This protein binds this small molecule.
Small molecule (SMILES): CC(=O)N[C@H]1[C@H](O[C@H]2[C@H](O)[C@@H](NC(C)=O)CO[C@@H]2CO)O[C@H](CO)[C@@H](O)[C@@H]1O

Binding-site contacts:
Ligand atom C5 contacts residue ASN331 of chain 1.B at 3.6 Å.
Ligand atom C4 contacts residue ASN331 of chain 1.B at 4.2 Å.
Ligand atom C8 contacts residue PRO579 of chain 1.B at 4.4 Å (hydrophobic).
Ligand atom C3 contacts residue GLN580 of chain 1.B at 3.8 Å.
Ligand atom C7 contacts residue GLN580 of chain 1.B at 4.3 Å.
Ligand atom C1 contacts residue ASN331 of chain 1.B at 1.4 Å.
Ligand atom O7 contacts residue ASN331 of chain 1.B at 2.4 Å (h-bond).
Ligand atom C2 contacts residue GLN580 of chain 1.B at 4.0 Å.
Ligand atom C3 contacts residue ASN331 of chain 1.B at 3.8 Å.
Ligand atom C2 contacts residue ASN331 of chain 1.B at 2.5 Å.
Ligand atom C7 contacts residue ASN331 of chain 1.B at 2.9 Å.
Ligand atom N2 contacts residue ASN331 of chain 1.B at 2.9 Å (h-bond).
Ligand atom O3 contacts residue GLN580 of chain 1.B at 4.5 Å.
Ligand atom C1 contacts residue GLN580 of chain 1.B at 4.2 Å.
Ligand atom O5 contacts residue ASN331 of chain 1.B at 2.3 Å (h-bond).
Ligand atom C8 contacts residue ASN331 of chain 1.B at 4.2 Å.
Ligand atom N2 contacts residue GLN580 of chain 1.B at 3.5 Å (h-bond).

Sequence of chain 1.B:
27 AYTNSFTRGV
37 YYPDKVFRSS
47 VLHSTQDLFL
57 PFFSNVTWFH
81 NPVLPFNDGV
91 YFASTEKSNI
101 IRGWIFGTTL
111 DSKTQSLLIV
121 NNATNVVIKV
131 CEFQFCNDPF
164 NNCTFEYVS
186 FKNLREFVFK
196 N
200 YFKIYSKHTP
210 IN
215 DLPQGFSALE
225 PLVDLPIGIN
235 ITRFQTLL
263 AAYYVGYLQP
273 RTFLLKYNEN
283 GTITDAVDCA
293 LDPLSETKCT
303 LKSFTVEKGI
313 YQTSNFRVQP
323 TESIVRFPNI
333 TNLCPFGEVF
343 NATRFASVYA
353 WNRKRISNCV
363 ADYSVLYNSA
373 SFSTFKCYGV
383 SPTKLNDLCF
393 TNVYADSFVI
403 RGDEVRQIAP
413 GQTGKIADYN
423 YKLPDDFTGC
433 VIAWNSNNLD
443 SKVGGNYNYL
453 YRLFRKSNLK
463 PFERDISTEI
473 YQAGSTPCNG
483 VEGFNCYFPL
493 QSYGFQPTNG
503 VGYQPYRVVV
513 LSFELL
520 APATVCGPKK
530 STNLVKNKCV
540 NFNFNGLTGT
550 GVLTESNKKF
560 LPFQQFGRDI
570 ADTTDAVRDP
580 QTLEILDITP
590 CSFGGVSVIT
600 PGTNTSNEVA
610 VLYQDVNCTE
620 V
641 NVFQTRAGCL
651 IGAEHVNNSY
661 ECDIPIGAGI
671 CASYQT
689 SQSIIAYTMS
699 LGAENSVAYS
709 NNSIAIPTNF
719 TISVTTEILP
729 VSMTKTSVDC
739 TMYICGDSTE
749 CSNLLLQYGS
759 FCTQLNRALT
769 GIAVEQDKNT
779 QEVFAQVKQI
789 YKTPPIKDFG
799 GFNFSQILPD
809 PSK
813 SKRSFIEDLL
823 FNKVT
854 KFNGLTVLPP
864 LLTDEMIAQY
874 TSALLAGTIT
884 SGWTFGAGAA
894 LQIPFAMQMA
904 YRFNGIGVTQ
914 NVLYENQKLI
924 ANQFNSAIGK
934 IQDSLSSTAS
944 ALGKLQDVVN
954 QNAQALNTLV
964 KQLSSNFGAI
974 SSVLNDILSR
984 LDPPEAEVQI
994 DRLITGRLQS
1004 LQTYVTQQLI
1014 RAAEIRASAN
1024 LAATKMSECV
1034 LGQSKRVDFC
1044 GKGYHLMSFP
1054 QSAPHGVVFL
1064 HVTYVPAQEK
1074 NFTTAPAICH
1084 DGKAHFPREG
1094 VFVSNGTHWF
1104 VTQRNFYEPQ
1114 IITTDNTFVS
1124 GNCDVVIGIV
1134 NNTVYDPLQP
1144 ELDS